Sequence of chain 1.A:
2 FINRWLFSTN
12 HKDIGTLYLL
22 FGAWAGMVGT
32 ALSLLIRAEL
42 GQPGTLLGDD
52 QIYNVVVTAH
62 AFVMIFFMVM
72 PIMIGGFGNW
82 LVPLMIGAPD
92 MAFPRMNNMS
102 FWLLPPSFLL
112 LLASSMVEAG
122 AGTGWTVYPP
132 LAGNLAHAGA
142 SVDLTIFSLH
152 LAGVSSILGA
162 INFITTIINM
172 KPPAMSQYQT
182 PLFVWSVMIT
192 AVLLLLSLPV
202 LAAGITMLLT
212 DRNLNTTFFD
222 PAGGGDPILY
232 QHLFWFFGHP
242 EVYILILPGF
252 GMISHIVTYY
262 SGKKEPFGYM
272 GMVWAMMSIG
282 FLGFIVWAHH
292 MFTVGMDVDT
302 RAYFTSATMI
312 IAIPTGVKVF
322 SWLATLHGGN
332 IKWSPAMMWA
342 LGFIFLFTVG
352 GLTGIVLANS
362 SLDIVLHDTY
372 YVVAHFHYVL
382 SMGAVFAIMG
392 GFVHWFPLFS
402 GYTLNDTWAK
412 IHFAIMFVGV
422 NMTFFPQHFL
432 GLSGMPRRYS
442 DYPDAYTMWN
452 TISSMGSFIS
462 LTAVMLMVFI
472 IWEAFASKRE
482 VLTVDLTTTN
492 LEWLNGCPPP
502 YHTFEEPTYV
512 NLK

Binding-site contacts:
Ligand atom C4 contacts residue THR63 of chain 1.B at 4.4 Å.
Ligand atom O12 contacts residue GLN59 of chain 1.B at 3.5 Å (h-bond).
Ligand atom C3 contacts residue GLU62 of chain 1.B at 4.2 Å.
Ligand atom C3 contacts residue GLN59 of chain 1.B at 3.7 Å.
Ligand atom C4 contacts residue GLN59 of chain 1.B at 3.7 Å.
Ligand atom C14 contacts residue GLN59 of chain 1.B at 3.8 Å.
Ligand atom C6 contacts residue TRP275 of chain 1.A at 3.7 Å (hydrophobic).
Ligand atom C9 contacts residue GLN59 of chain 1.B at 3.9 Å.
Ligand atom C5 contacts residue THR66 of chain 1.B at 4.0 Å.
Ligand atom C16 contacts residue GLY272 of chain 1.A at 4.2 Å.
Ligand atom C6 contacts residue THR66 of chain 1.B at 3.9 Å.
Ligand atom O26 contacts residue MET271 of chain 1.A at 3.9 Å.
Ligand atom C16 contacts residue MET271 of chain 1.A at 3.7 Å (hydrophobic).
Ligand atom C8 contacts residue TRP275 of chain 1.A at 4.3 Å (hydrophobic).
Ligand atom C19 contacts residue TRP275 of chain 1.A at 3.8 Å (hydrophobic).
Ligand atom O3 contacts residue THR63 of chain 1.B at 2.8 Å (h-bond).
Ligand atom O7 contacts residue GLN59 of chain 1.B at 2.7 Å (h-bond).
Ligand atom C22 contacts residue MET271 of chain 1.A at 3.7 Å (hydrophobic).
Ligand atom C18 contacts residue TRP275 of chain 1.A at 4.0 Å (hydrophobic).
Ligand atom O7 contacts residue GLU62 of chain 1.B at 2.8 Å (salt-bridge).
Ligand atom C2 contacts residue GLN59 of chain 1.B at 4.1 Å.
Ligand atom O3 contacts residue GLU62 of chain 1.B at 3.7 Å.
Ligand atom C23 contacts residue MET271 of chain 1.A at 4.3 Å (hydrophobic).
Ligand atom C7 contacts residue GLN59 of chain 1.B at 3.9 Å.
Ligand atom O3 contacts residue GLN59 of chain 1.B at 2.8 Å (h-bond).
Ligand atom C8 contacts residue GLN59 of chain 1.B at 4.1 Å.
Ligand atom C4 contacts residue THR66 of chain 1.B at 4.0 Å.
Ligand atom C15 contacts residue TRP275 of chain 1.A at 3.8 Å (hydrophobic).
Ligand atom C7 contacts residue TRP275 of chain 1.A at 4.1 Å (hydrophobic).
Ligand atom O25 contacts residue MET271 of chain 1.A at 3.5 Å.
Ligand atom C3 contacts residue THR63 of chain 1.B at 4.3 Å.
Ligand atom C24 contacts residue MET271 of chain 1.A at 3.8 Å (hydrophobic).
Ligand atom C15 contacts residue GLY272 of chain 1.A at 3.8 Å.
Ligand atom C6 contacts residue GLU62 of chain 1.B at 4.2 Å.
Ligand atom C15 contacts residue MET271 of chain 1.A at 3.9 Å (hydrophobic).
Ligand atom C4 contacts residue GLU62 of chain 1.B at 3.7 Å.
Ligand atom C7 contacts residue GLU62 of chain 1.B at 3.8 Å.

Sequence of chain 1.B:
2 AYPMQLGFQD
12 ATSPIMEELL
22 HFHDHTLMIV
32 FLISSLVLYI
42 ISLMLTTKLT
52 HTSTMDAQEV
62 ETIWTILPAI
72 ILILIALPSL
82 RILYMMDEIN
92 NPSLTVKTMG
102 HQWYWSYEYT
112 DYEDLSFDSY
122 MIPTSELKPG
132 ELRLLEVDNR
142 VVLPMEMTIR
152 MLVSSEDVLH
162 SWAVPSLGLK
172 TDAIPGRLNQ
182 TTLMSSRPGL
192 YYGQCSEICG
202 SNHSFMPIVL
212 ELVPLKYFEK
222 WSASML

The small molecule below binds the protein below.
Small molecule (SMILES): C[C@H](CCC(=O)O)[C@H]1CC[C@H]2[C@@H]3[C@H](O)C[C@@H]4C[C@H](O)CC[C@]4(C)[C@H]3C[C@H](O)[C@]12C